The protein below binds the small molecule below.
Small molecule (SMILES): CC(=O)N[C@@H]1[C@@H](O)[C@H](O)[C@@H](CO)O[C@H]1O

Binding-site contacts:
Ligand atom O5 contacts residue ASN83 of chain 3.A at 2.5 Å (h-bond).
Ligand atom C1 contacts residue ASN83 of chain 3.A at 1.8 Å.
Ligand atom C7 contacts residue ASN83 of chain 3.A at 3.0 Å.
Ligand atom C8 contacts residue LYS134 of chain 3.A at 3.9 Å.
Ligand atom O7 contacts residue ASN83 of chain 3.A at 3.0 Å (h-bond).
Ligand atom C4 contacts residue ASN83 of chain 3.A at 4.3 Å.
Ligand atom N2 contacts residue LYS134 of chain 3.A at 4.1 Å.
Ligand atom O7 contacts residue PHE106 of chain 3.A at 3.9 Å.
Ligand atom C7 contacts residue PHE106 of chain 3.A at 4.2 Å (hydrophobic).
Ligand atom C8 contacts residue PHE106 of chain 3.A at 4.1 Å (hydrophobic).
Ligand atom C7 contacts residue LYS134 of chain 3.A at 4.4 Å.
Ligand atom C8 contacts residue ASN83 of chain 3.A at 4.3 Å.
Ligand atom C5 contacts residue ASN83 of chain 3.A at 3.8 Å.
Ligand atom N2 contacts residue ASN83 of chain 3.A at 2.6 Å (h-bond).
Ligand atom C2 contacts residue ASN83 of chain 3.A at 2.6 Å.
Ligand atom C3 contacts residue ASN83 of chain 3.A at 3.9 Å.

Sequence of chain 3.A:
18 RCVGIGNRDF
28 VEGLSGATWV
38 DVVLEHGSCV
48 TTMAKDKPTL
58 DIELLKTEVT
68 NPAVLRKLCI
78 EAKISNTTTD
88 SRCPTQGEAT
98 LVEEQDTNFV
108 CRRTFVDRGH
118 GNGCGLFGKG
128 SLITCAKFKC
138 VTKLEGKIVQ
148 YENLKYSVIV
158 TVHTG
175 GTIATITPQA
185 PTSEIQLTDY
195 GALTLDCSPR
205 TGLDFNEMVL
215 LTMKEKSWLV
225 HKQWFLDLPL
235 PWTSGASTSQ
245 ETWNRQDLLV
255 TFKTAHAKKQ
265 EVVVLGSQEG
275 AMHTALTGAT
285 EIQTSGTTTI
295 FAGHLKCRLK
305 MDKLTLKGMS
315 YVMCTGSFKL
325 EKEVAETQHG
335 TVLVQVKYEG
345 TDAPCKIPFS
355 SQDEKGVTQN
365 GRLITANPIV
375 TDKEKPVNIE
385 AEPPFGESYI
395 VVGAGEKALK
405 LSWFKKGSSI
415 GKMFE